This small molecule binds to this protein.
Small molecule (SMILES): CC(=O)N[C@@H]1[C@@H](O)[C@H](O)[C@@H](CO)O[C@H]1O

Sequence of chain 1.B:
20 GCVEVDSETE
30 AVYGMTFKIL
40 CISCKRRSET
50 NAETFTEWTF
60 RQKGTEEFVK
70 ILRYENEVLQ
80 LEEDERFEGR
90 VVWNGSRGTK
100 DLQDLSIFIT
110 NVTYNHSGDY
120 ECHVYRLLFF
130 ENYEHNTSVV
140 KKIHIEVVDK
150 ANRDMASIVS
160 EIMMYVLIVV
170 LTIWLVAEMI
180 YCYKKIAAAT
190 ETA

Binding-site contacts:
Ligand atom C4 contacts residue ASN114 of chain 1.B at 4.2 Å.
Ligand atom C2 contacts residue ASN114 of chain 1.B at 2.4 Å.
Ligand atom C5 contacts residue ASN114 of chain 1.B at 3.6 Å.
Ligand atom O7 contacts residue ASN114 of chain 1.B at 4.1 Å.
Ligand atom O5 contacts residue ASN114 of chain 1.B at 2.3 Å (h-bond).
Ligand atom C8 contacts residue THR112 of chain 1.B at 4.3 Å.
Ligand atom C7 contacts residue ASN114 of chain 1.B at 3.7 Å.
Ligand atom C3 contacts residue ASN114 of chain 1.B at 3.8 Å.
Ligand atom C1 contacts residue ASN114 of chain 1.B at 1.4 Å.
Ligand atom N2 contacts residue ASN114 of chain 1.B at 2.9 Å (h-bond).
Ligand atom O6 contacts residue ASN114 of chain 1.B at 4.3 Å.